Sequence of chain 1.O:
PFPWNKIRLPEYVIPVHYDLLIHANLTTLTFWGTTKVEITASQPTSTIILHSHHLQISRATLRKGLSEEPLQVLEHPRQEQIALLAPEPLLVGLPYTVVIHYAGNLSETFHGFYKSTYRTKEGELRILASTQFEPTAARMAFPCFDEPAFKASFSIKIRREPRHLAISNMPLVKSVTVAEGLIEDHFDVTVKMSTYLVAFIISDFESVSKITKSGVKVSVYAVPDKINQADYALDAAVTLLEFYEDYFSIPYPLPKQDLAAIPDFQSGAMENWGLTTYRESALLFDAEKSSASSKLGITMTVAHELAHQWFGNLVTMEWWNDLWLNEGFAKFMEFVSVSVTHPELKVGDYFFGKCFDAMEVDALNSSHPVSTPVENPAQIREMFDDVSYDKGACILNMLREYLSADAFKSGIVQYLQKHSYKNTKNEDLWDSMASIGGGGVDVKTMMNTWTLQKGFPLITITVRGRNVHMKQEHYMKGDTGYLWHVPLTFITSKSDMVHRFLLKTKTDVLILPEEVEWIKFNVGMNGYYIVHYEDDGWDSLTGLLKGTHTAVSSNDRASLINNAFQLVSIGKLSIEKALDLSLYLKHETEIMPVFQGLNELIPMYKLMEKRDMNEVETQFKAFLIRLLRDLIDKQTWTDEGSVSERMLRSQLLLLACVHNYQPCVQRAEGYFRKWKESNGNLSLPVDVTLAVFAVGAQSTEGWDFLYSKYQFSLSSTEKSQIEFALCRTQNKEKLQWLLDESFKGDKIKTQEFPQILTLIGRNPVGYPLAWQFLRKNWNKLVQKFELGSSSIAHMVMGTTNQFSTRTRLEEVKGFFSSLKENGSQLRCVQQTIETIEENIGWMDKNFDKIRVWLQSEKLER

A protein and the small-molecule ligand that binds it are described below.
Small molecule (SMILES): CC(C)C[C@H](CP(=O)(O)[C@@H](N)CCc1ccccc1)C(=O)N[C@@H](Cc1c[nH]c2ccccc12)C(N)=O

Binding-site contacts:
Ligand atom C23 contacts residue SER828 of chain 1.O at 3.7 Å.
Ligand atom O1 contacts residue HIS341 of chain 1.O at 3.7 Å.
Ligand atom C13 contacts residue GLU338 of chain 1.O at 3.4 Å.
Ligand atom C13 contacts residue ALA302 of chain 1.O at 3.9 Å (hydrophobic).
Ligand atom C1 contacts residue PHE417 of chain 1.O at 3.7 Å (hydrophobic).
Ligand atom C15 contacts residue GLU367 of chain 1.O at 3.7 Å.
Ligand atom P1 contacts residue ALA302 of chain 1.O at 3.7 Å.
Ligand atom C3 contacts residue SER300 of chain 1.O at 2.9 Å.
Ligand atom C15 contacts residue LYS364 of chain 1.O at 3.6 Å.
Ligand atom C26 contacts residue SER829 of chain 1.O at 3.5 Å.
Ligand atom N3 contacts residue TYR422 of chain 1.O at 3.6 Å.
Ligand atom N1 contacts residue GLU304 of chain 1.O at 3.0 Å (salt-bridge).
Ligand atom O1 contacts residue GLU304 of chain 1.O at 2.9 Å (salt-bridge).
Ligand atom C4 contacts residue SER300 of chain 1.O at 3.5 Å.
Ligand atom O3 contacts residue GLY301 of chain 1.O at 2.7 Å (h-bond).
Ligand atom O1 contacts residue GLU338 of chain 1.O at 3.1 Å (salt-bridge).
Ligand atom C25 contacts residue SER828 of chain 1.O at 3.8 Å.
Ligand atom P1 contacts residue ZN1 of chain 1.UK at 3.2 Å.
Ligand atom C15 contacts residue HIS337 of chain 1.O at 3.5 Å.
Ligand atom C1 contacts residue GLU167 of chain 1.O at 3.6 Å.
Ligand atom O2 contacts residue ZN1 of chain 1.UK at 2.6 Å.
Ligand atom O2 contacts residue TYR422 of chain 1.O at 2.5 Å (h-bond).
Ligand atom O2 contacts residue GLU360 of chain 1.O at 2.9 Å (salt-bridge).
Ligand atom O1 contacts residue HIS337 of chain 1.O at 3.5 Å (h-bond).
Ligand atom C22 contacts residue SER828 of chain 1.O at 3.9 Å.
Ligand atom O1 contacts residue ZN1 of chain 1.UK at 2.7 Å.
Ligand atom C9 contacts residue ALA302 of chain 1.O at 3.3 Å (hydrophobic).
Ligand atom C8 contacts residue SER300 of chain 1.O at 3.8 Å.
Ligand atom N2 contacts residue TYR422 of chain 1.O at 3.7 Å.
Ligand atom N1 contacts residue GLU167 of chain 1.O at 2.7 Å (salt-bridge).
Ligand atom C7 contacts residue PHE417 of chain 1.O at 3.5 Å (hydrophobic).
Ligand atom C2 contacts residue SER300 of chain 1.O at 3.9 Å.
Ligand atom N1 contacts residue MET303 of chain 1.O at 3.3 Å (h-bond).
Ligand atom C16 contacts residue THR334 of chain 1.O at 3.2 Å.
Ligand atom C6 contacts residue PHE417 of chain 1.O at 3.8 Å (hydrophobic).
Ligand atom N3 contacts residue SER828 of chain 1.O at 3.8 Å.
Ligand atom C11 contacts residue ALA302 of chain 1.O at 3.1 Å (hydrophobic).
Ligand atom O2 contacts residue HIS337 of chain 1.O at 3.8 Å.
Ligand atom C3 contacts residue GLN165 of chain 1.O at 3.7 Å.
Ligand atom C21 contacts residue TYR422 of chain 1.O at 3.4 Å (hydrophobic).